Sequence of chain 1.C:
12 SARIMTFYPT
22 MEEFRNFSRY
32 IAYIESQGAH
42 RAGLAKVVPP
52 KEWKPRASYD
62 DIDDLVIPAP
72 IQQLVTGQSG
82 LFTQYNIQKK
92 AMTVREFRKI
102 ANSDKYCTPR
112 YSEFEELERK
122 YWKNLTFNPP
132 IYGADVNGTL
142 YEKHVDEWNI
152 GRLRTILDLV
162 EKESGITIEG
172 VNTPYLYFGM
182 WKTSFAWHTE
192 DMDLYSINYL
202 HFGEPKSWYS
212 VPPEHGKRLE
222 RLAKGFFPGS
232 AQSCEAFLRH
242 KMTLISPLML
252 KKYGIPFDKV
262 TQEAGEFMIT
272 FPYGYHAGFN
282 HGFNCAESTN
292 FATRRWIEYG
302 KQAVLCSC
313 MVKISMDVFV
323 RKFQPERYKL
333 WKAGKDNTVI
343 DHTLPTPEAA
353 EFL

This small molecule binds to this protein.
Small molecule (SMILES): O=c1[nH]cnc2c(-n3cc(CCN4CCC(c5cccc(C(F)(F)F)c5)CC4)cn3)nccc12

Binding-site contacts:
Ligand atom C17 contacts residue TRP209 of chain 1.C at 3.6 Å (hydrophobic).
Ligand atom N5 contacts residue TYR178 of chain 1.C at 3.5 Å.
Ligand atom C15 contacts residue HIS189 of chain 1.C at 3.5 Å.
Ligand atom C17 contacts residue ASN199 of chain 1.C at 3.7 Å.
Ligand atom N1 contacts residue ZN1 of chain 1.N at 3.0 Å.
Ligand atom N5 contacts residue TYR133 of chain 1.C at 2.7 Å (h-bond).
Ligand atom C15 contacts residue ZN1 of chain 1.N at 2.9 Å.
Ligand atom C10 contacts residue TYR178 of chain 1.C at 3.6 Å (hydrophobic).
Ligand atom O contacts residue LYS207 of chain 1.C at 2.8 Å (salt-bridge).
Ligand atom O contacts residue TYR133 of chain 1.C at 3.3 Å (h-bond).
Ligand atom C14 contacts residue GLU191 of chain 1.C at 3.6 Å.
Ligand atom C14 contacts residue HIS189 of chain 1.C at 3.4 Å.
Ligand atom C17 contacts residue PHE186 of chain 1.C at 3.6 Å (hydrophobic).
Ligand atom N3 contacts residue HIS277 of chain 1.C at 3.5 Å (h-bond).
Ligand atom N contacts residue TYR176 of chain 1.C at 3.6 Å.
Ligand atom C2 contacts residue TYR176 of chain 1.C at 3.6 Å (hydrophobic).
Ligand atom C20 contacts residue TYR178 of chain 1.C at 3.2 Å (hydrophobic).
Ligand atom C22 contacts residue TYR176 of chain 1.C at 3.7 Å (hydrophobic).
Ligand atom C18 contacts residue PHE186 of chain 1.C at 3.5 Å (hydrophobic).
Ligand atom C9 contacts residue ASP192 of chain 1.C at 3.3 Å.
Ligand atom C22 contacts residue ASP136 of chain 1.C at 3.6 Å.
Ligand atom C16 contacts residue HIS277 of chain 1.C at 3.6 Å.
Ligand atom C23 contacts residue TYR176 of chain 1.C at 3.5 Å (hydrophobic).
Ligand atom C21 contacts residue TYR133 of chain 1.C at 3.4 Å (hydrophobic).
Ligand atom N2 contacts residue ZN1 of chain 1.N at 2.2 Å.
Ligand atom N4 contacts residue TYR178 of chain 1.C at 3.6 Å.
Ligand atom O contacts residue PHE186 of chain 1.C at 3.3 Å.
Ligand atom C21 contacts residue PHE186 of chain 1.C at 3.3 Å (hydrophobic).
Ligand atom C20 contacts residue TYR133 of chain 1.C at 3.7 Å (hydrophobic).
Ligand atom N3 contacts residue HIS189 of chain 1.C at 3.2 Å (h-bond).
Ligand atom N3 contacts residue ZN1 of chain 1.N at 2.0 Å.
Ligand atom C14 contacts residue ZN1 of chain 1.N at 3.4 Å.
Ligand atom C8 contacts residue GLU170 of chain 1.C at 3.5 Å.
Ligand atom N2 contacts residue GLU191 of chain 1.C at 3.2 Å (salt-bridge).
Ligand atom C16 contacts residue ZN1 of chain 1.N at 3.0 Å.
Ligand atom F1 contacts residue TYR176 of chain 1.C at 3.6 Å.
Ligand atom C16 contacts residue TRP209 of chain 1.C at 3.6 Å (hydrophobic).
Ligand atom N1 contacts residue HIS189 of chain 1.C at 3.2 Å (h-bond).
Ligand atom C16 contacts residue PHE186 of chain 1.C at 3.7 Å (hydrophobic).
Ligand atom N2 contacts residue HIS189 of chain 1.C at 2.6 Å (h-bond).